Binding-site contacts:
Ligand atom C5 contacts residue ASN307 of chain 1.C at 3.7 Å.
Ligand atom C7 contacts residue ASN307 of chain 1.C at 3.9 Å.
Ligand atom O5 contacts residue ASN307 of chain 1.C at 2.5 Å (h-bond).
Ligand atom C2 contacts residue ASN307 of chain 1.C at 2.2 Å.
Ligand atom C1 contacts residue ASN307 of chain 1.C at 1.4 Å.
Ligand atom C8 contacts residue LYS303 of chain 1.C at 3.5 Å.
Ligand atom C8 contacts residue ALA304 of chain 1.C at 3.6 Å (hydrophobic).
Ligand atom C8 contacts residue ASN378 of chain 1.C at 4.1 Å.
Ligand atom C8 contacts residue ASN307 of chain 1.C at 4.5 Å.
Ligand atom N2 contacts residue LYS303 of chain 1.C at 4.5 Å.
Ligand atom N2 contacts residue ALA304 of chain 1.C at 4.2 Å.
Ligand atom C4 contacts residue ASN307 of chain 1.C at 4.2 Å.
Ligand atom N2 contacts residue ASN307 of chain 1.C at 2.6 Å (h-bond).
Ligand atom C2 contacts residue ALA304 of chain 1.C at 4.5 Å (hydrophobic).
Ligand atom C3 contacts residue ASN307 of chain 1.C at 3.6 Å.
Ligand atom O5 contacts residue GLU308 of chain 1.C at 4.1 Å.
Ligand atom C7 contacts residue ALA304 of chain 1.C at 4.2 Å (hydrophobic).

The small molecule below binds the protein below.
Small molecule (SMILES): CC(=O)N[C@H]1[C@H](O[C@H]2[C@H](O)[C@@H](NC(C)=O)CO[C@@H]2CO)O[C@H](CO)[C@@H](O[C@@H]2O[C@H](CO)[C@@H](O)[C@H](O)[C@@H]2O)[C@@H]1O

Sequence of chain 1.C:
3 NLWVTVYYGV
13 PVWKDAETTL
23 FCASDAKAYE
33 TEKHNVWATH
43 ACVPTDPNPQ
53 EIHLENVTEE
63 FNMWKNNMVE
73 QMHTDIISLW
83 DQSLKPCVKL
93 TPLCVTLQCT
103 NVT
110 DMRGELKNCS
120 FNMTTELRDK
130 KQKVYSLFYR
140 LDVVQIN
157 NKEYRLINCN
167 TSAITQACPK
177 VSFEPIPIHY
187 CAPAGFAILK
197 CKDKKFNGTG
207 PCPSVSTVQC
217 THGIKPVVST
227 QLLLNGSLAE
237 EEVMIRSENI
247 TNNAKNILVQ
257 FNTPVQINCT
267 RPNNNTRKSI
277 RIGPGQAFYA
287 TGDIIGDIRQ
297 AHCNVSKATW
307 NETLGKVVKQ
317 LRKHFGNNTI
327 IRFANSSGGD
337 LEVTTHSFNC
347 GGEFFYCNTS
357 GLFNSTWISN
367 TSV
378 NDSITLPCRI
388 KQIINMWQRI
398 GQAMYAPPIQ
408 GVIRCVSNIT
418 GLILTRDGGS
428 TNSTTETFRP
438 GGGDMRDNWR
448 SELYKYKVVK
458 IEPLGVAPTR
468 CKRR